Binding-site contacts:
Ligand atom O5 contacts residue PHE131 of chain 1.C at 3.7 Å.
Ligand atom C14 contacts residue MET70 of chain 1.C at 3.9 Å (hydrophobic).
Ligand atom C11 contacts residue LEU73 of chain 1.C at 3.6 Å (hydrophobic).
Ligand atom C1 contacts residue MET115 of chain 1.C at 3.8 Å (hydrophobic).
Ligand atom C9 contacts residue GLU80 of chain 1.C at 3.3 Å.
Ligand atom O26 contacts residue ILE151 of chain 1.C at 3.2 Å.
Ligand atom O12 contacts residue ARG121 of chain 1.C at 3.5 Å (salt-bridge).
Ligand atom C7 contacts residue PHE131 of chain 1.C at 3.7 Å (hydrophobic).
Ligand atom C11 contacts residue ALA77 of chain 1.C at 4.0 Å (hydrophobic).
Ligand atom I19 contacts residue VAL260 of chain 1.C at 3.8 Å.
Ligand atom O26 contacts residue PHE152 of chain 1.C at 4.0 Å.
Ligand atom C18 contacts residue ALA77 of chain 1.C at 4.0 Å (hydrophobic).
Ligand atom O5 contacts residue LEU73 of chain 1.C at 3.3 Å.
Ligand atom C21 contacts residue LEU252 of chain 1.C at 3.9 Å (hydrophobic).
Ligand atom C10 contacts residue LEU76 of chain 1.C at 4.0 Å (hydrophobic).
Ligand atom C23 contacts residue ILE151 of chain 1.C at 3.4 Å (hydrophobic).
Ligand atom C8 contacts residue LEU114 of chain 1.C at 4.1 Å (hydrophobic).
Ligand atom C22 contacts residue GLY248 of chain 1.C at 3.9 Å.
Ligand atom C14 contacts residue LEU73 of chain 1.C at 3.9 Å (hydrophobic).
Ligand atom O12 contacts residue LEU114 of chain 1.C at 3.5 Å (h-bond).
Ligand atom C10 contacts residue GLU80 of chain 1.C at 3.1 Å.
Ligand atom C16 contacts residue ALA77 of chain 1.C at 3.8 Å (hydrophobic).
Ligand atom C15 contacts residue THR74 of chain 1.C at 3.5 Å.
Ligand atom C24 contacts residue ILE151 of chain 1.C at 3.6 Å (hydrophobic).
Ligand atom C17 contacts residue LEU252 of chain 1.C at 3.8 Å (hydrophobic).
Ligand atom C22 contacts residue LEU252 of chain 1.C at 3.8 Å (hydrophobic).
Ligand atom C11 contacts residue PHE131 of chain 1.C at 3.7 Å (hydrophobic).
Ligand atom C17 contacts residue ALA77 of chain 1.C at 3.7 Å (hydrophobic).
Ligand atom C14 contacts residue THR74 of chain 1.C at 4.0 Å.
Ligand atom C16 contacts residue LEU252 of chain 1.C at 3.8 Å (hydrophobic).
Ligand atom C24 contacts residue MET148 of chain 1.C at 4.1 Å (hydrophobic).
Ligand atom C22 contacts residue HIS251 of chain 1.C at 3.7 Å.
Ligand atom O12 contacts residue GLU80 of chain 1.C at 2.7 Å (salt-bridge).
Ligand atom C2 contacts residue PHE131 of chain 1.C at 3.9 Å (hydrophobic).
Ligand atom O26 contacts residue MET148 of chain 1.C at 3.5 Å.
Ligand atom C1 contacts residue LEU118 of chain 1.C at 4.0 Å (hydrophobic).
Ligand atom C6 contacts residue PHE131 of chain 1.C at 3.6 Å (hydrophobic).
Ligand atom C15 contacts residue LEU252 of chain 1.C at 4.0 Å (hydrophobic).
Ligand atom C4 contacts residue LEU73 of chain 1.C at 3.9 Å (hydrophobic).
Ligand atom C23 contacts residue HIS251 of chain 1.C at 3.3 Å.

Sequence of chain 1.C:
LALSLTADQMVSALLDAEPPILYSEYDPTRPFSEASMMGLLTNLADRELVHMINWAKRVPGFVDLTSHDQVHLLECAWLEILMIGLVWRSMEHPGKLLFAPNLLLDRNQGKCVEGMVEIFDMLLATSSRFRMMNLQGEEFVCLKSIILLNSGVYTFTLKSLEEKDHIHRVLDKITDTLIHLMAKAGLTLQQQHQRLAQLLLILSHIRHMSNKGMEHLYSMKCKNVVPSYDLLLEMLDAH

A small-molecule ligand and the protein it binds are described below.
Small molecule (SMILES): CC1=C(c2cccc(O)c2)[C@H](c2ccc(I)cc2)Oc2ccc(O)cc21